This protein binds this small molecule.
Small molecule (SMILES): N#C[Fe](=C=O)C#N

Sequence of chain 1.O:
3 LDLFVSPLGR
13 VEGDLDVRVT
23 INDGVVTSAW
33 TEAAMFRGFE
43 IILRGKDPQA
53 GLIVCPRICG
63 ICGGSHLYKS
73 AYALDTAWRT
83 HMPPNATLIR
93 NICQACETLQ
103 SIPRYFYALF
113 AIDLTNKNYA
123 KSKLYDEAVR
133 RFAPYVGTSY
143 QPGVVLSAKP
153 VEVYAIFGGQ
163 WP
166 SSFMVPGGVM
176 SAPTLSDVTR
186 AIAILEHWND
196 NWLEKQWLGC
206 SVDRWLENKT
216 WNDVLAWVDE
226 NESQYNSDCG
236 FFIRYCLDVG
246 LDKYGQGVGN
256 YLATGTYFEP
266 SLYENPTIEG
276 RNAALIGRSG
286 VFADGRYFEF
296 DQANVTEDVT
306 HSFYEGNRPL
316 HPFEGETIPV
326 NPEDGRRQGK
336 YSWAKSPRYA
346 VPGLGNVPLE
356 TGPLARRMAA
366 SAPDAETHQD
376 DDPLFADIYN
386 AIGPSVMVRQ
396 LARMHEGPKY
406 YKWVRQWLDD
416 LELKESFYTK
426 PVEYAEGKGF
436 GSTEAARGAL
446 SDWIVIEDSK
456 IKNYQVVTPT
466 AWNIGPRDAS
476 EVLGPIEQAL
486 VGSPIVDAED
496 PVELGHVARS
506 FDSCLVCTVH

Binding-site contacts:
Ligand atom N1 contacts residue THR463 of chain 1.O at 4.2 Å.
Ligand atom C3 contacts residue CYS64 of chain 1.O at 3.1 Å (hydrophobic).
Ligand atom FE contacts residue CYS509 of chain 1.O at 4.2 Å.
Ligand atom N1 contacts residue ARG442 of chain 1.O at 3.9 Å.
Ligand atom C2 contacts residue ARG442 of chain 1.O at 3.2 Å.
Ligand atom C1 contacts residue THR465 of chain 1.O at 3.7 Å.
Ligand atom N1 contacts residue THR465 of chain 1.O at 2.7 Å (h-bond).
Ligand atom O3 contacts residue LEU445 of chain 1.O at 3.0 Å.
Ligand atom C2 contacts residue ALA440 of chain 1.O at 3.4 Å (hydrophobic).
Ligand atom C2 contacts residue 3NI1 of chain 1.RB at 3.8 Å.
Ligand atom C1 contacts residue 3NI1 of chain 1.RB at 3.7 Å.
Ligand atom C3 contacts residue ALA440 of chain 1.O at 3.7 Å (hydrophobic).
Ligand atom C1 contacts residue ARG442 of chain 1.O at 3.6 Å.
Ligand atom O3 contacts residue HIS68 of chain 1.O at 3.6 Å.
Ligand atom N2 contacts residue ALA440 of chain 1.O at 3.0 Å.
Ligand atom C2 contacts residue PRO464 of chain 1.O at 4.0 Å (hydrophobic).
Ligand atom C3 contacts residue CYS512 of chain 1.O at 3.1 Å (hydrophobic).
Ligand atom N2 contacts residue CYS64 of chain 1.O at 3.4 Å.
Ligand atom C2 contacts residue CYS64 of chain 1.O at 3.1 Å (hydrophobic).
Ligand atom FE contacts residue 3NI1 of chain 1.RB at 2.7 Å.
Ligand atom N2 contacts residue ALA441 of chain 1.O at 3.2 Å (h-bond).
Ligand atom C3 contacts residue HIS68 of chain 1.O at 3.4 Å.
Ligand atom C1 contacts residue CYS64 of chain 1.O at 4.2 Å (hydrophobic).
Ligand atom FE contacts residue CYS64 of chain 1.O at 2.3 Å.
Ligand atom O3 contacts residue ALA440 of chain 1.O at 3.4 Å.
Ligand atom C1 contacts residue CYS509 of chain 1.O at 3.7 Å (hydrophobic).
Ligand atom C3 contacts residue PRO464 of chain 1.O at 3.4 Å (hydrophobic).
Ligand atom O3 contacts residue CYS64 of chain 1.O at 4.0 Å.
Ligand atom N2 contacts residue ARG442 of chain 1.O at 2.8 Å (salt-bridge).
Ligand atom N1 contacts residue CYS509 of chain 1.O at 3.8 Å.
Ligand atom FE contacts residue ARG442 of chain 1.O at 4.0 Å.
Ligand atom C3 contacts residue LEU445 of chain 1.O at 3.9 Å (hydrophobic).
Ligand atom FE contacts residue CYS512 of chain 1.O at 2.4 Å.
Ligand atom O3 contacts residue PRO464 of chain 1.O at 3.1 Å.
Ligand atom N1 contacts residue PRO464 of chain 1.O at 3.2 Å.
Ligand atom O3 contacts residue CYS512 of chain 1.O at 4.1 Å.
Ligand atom C1 contacts residue PRO464 of chain 1.O at 3.4 Å (hydrophobic).
Ligand atom C1 contacts residue CYS512 of chain 1.O at 3.1 Å (hydrophobic).
Ligand atom FE contacts residue HIS68 of chain 1.O at 4.2 Å.
Ligand atom N1 contacts residue CYS512 of chain 1.O at 3.4 Å.